Binding-site contacts:
Ligand atom C2 contacts residue ARG244 of chain 1.C at 3.8 Å.
Ligand atom C3 contacts residue ASP204 of chain 1.C at 3.9 Å.
Ligand atom O7 contacts residue TRP199 of chain 1.C at 3.8 Å.
Ligand atom O3 contacts residue TRP199 of chain 1.C at 3.9 Å.
Ligand atom O5 contacts residue PHE245 of chain 1.C at 3.5 Å.
Ligand atom C6 contacts residue PHE165 of chain 1.C at 3.5 Å (hydrophobic).
Ligand atom O4 contacts residue GOL1 of chain 1.LA at 3.0 Å.
Ligand atom O7 contacts residue ARG244 of chain 1.C at 2.9 Å (salt-bridge).
Ligand atom O1 contacts residue LYS164 of chain 1.C at 3.4 Å (salt-bridge).
Ligand atom O5 contacts residue TRP199 of chain 1.C at 3.7 Å.
Ligand atom C4 contacts residue ASP203 of chain 1.C at 3.6 Å.
Ligand atom C2 contacts residue ASP204 of chain 1.C at 3.8 Å.
Ligand atom O2 contacts residue PHE165 of chain 1.C at 3.7 Å.
Ligand atom C4 contacts residue GOL1 of chain 1.LA at 3.6 Å.
Ligand atom O3 contacts residue GLY201 of chain 1.C at 3.0 Å (h-bond).
Ligand atom N2 contacts residue TYR171 of chain 1.C at 3.9 Å.
Ligand atom O2 contacts residue LYS164 of chain 1.C at 3.0 Å (salt-bridge).
Ligand atom N2 contacts residue GLY201 of chain 1.C at 3.7 Å.
Ligand atom O4 contacts residue ARG244 of chain 1.C at 3.1 Å (salt-bridge).
Ligand atom O7 contacts residue GLY201 of chain 1.C at 3.9 Å.
Ligand atom O4 contacts residue TRP199 of chain 1.C at 3.9 Å.
Ligand atom N2 contacts residue ASP204 of chain 1.C at 2.6 Å (salt-bridge).
Ligand atom C7 contacts residue ARG244 of chain 1.C at 3.9 Å.
Ligand atom O3 contacts residue GLY200 of chain 1.C at 3.7 Å.
Ligand atom O6 contacts residue TRP199 of chain 1.C at 3.8 Å.
Ligand atom O4 contacts residue ASP203 of chain 1.C at 2.6 Å (salt-bridge).
Ligand atom C8 contacts residue ASP204 of chain 1.C at 3.1 Å.
Ligand atom C7 contacts residue ASP204 of chain 1.C at 3.3 Å.
Ligand atom O6 contacts residue PHE165 of chain 1.C at 3.5 Å.
Ligand atom O3 contacts residue GOL1 of chain 1.LA at 3.2 Å.
Ligand atom C3 contacts residue ASP203 of chain 1.C at 3.4 Å.
Ligand atom O4 contacts residue TYR174 of chain 1.C at 3.4 Å.
Ligand atom C3 contacts residue TYR171 of chain 1.C at 3.8 Å (hydrophobic).
Ligand atom O3 contacts residue ARG244 of chain 1.C at 3.1 Å (salt-bridge).
Ligand atom C8 contacts residue GLY201 of chain 1.C at 3.6 Å.
Ligand atom C1 contacts residue TYR171 of chain 1.C at 3.5 Å (hydrophobic).
Ligand atom O4 contacts residue TRP199 of chain 1.C at 3.9 Å.
Ligand atom O3 contacts residue ASP203 of chain 1.C at 2.5 Å (salt-bridge).
Ligand atom C2 contacts residue TYR171 of chain 1.C at 3.9 Å (hydrophobic).
Ligand atom C7 contacts residue GLY201 of chain 1.C at 3.6 Å.

Sequence of chain 1.C:
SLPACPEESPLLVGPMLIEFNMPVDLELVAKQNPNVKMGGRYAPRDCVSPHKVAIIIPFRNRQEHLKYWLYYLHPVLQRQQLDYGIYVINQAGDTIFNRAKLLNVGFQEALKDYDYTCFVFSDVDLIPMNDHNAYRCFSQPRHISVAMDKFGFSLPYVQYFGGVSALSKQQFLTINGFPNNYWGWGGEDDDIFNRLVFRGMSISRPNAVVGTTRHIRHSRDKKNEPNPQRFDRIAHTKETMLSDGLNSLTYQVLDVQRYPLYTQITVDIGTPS

This small molecule binds to this protein.
Small molecule (SMILES): CC(=O)N[C@H]1[C@H](OC[C@H]2O[C@@H](O[C@H]3[C@H](O)[C@@H](O)[C@H](O)O[C@@H]3CO)[C@H](O)[C@@H](O[C@@H]3O[C@H](CO)[C@@H](O)[C@H](O)[C@H]3NC(C)=O)[C@H]2O)O[C@H](CO)[C@@H](O)[C@@H]1O